This small molecule binds to this protein.
Small molecule (SMILES): C[C@@H]1OC[C@@H](O)[C@H](O[C@@H]2O[C@H](CO)[C@@H](O)[C@H](O)[C@H]2O)[C@@H]1O

Sequence of chain 1.D:
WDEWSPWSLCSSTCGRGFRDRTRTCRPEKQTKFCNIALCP

Sequence of chain 1.B:
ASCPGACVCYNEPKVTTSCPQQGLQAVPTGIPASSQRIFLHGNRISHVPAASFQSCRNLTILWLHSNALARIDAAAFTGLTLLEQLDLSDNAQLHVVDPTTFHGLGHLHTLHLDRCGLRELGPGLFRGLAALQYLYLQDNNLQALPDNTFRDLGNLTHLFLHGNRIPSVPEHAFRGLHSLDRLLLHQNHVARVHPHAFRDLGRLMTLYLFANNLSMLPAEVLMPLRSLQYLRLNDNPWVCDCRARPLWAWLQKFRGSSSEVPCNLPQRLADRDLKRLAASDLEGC

Binding-site contacts:
Ligand atom C4 contacts residue HIS186 of chain 1.B at 3.9 Å.
Ligand atom C2 contacts residue HIS186 of chain 1.B at 4.0 Å.
Ligand atom C6 contacts residue LEU184 of chain 1.B at 4.0 Å (hydrophobic).
Ligand atom C5 contacts residue THR16 of chain 1.D at 2.9 Å.
Ligand atom C1 contacts residue HIS186 of chain 1.B at 3.9 Å.
Ligand atom O5 contacts residue CYS17 of chain 1.D at 3.7 Å.
Ligand atom C3 contacts residue THR16 of chain 1.D at 2.9 Å.
Ligand atom C2 contacts residue PHE210 of chain 1.B at 3.8 Å (hydrophobic).
Ligand atom C2 contacts residue THR16 of chain 1.D at 2.3 Å.
Ligand atom O3 contacts residue THR16 of chain 1.D at 4.2 Å.
Ligand atom C1 contacts residue PHE210 of chain 1.B at 4.0 Å (hydrophobic).
Ligand atom C6 contacts residue HIS186 of chain 1.B at 3.8 Å.
Ligand atom C1 contacts residue TYR208 of chain 1.B at 4.4 Å (hydrophobic).
Ligand atom O2 contacts residue THR16 of chain 1.D at 2.7 Å (h-bond).
Ligand atom O4 contacts residue HIS162 of chain 1.B at 3.6 Å.
Ligand atom O5 contacts residue THR16 of chain 1.D at 2.3 Å (h-bond).
Ligand atom O6 contacts residue CYS17 of chain 1.D at 3.8 Å.
Ligand atom C5 contacts residue CYS17 of chain 1.D at 4.1 Å (hydrophobic).
Ligand atom C6 contacts residue ALA51 of chain 1.D at 3.6 Å (hydrophobic).
Ligand atom C4 contacts residue THR16 of chain 1.D at 3.5 Å.
Ligand atom C4 contacts residue CYS17 of chain 1.D at 3.8 Å (hydrophobic).
Ligand atom C1 contacts residue CYS17 of chain 1.D at 3.6 Å (hydrophobic).
Ligand atom C4 contacts residue CYS53 of chain 1.D at 3.9 Å (hydrophobic).
Ligand atom C5 contacts residue CYS17 of chain 1.D at 3.9 Å (hydrophobic).
Ligand atom O4 contacts residue THR16 of chain 1.D at 4.4 Å.
Ligand atom C5 contacts residue CYS53 of chain 1.D at 4.1 Å (hydrophobic).
Ligand atom C6 contacts residue THR16 of chain 1.D at 3.8 Å.
Ligand atom O2 contacts residue PHE210 of chain 1.B at 3.9 Å.
Ligand atom C1 contacts residue THR16 of chain 1.D at 1.4 Å.
Ligand atom C6 contacts residue CYS53 of chain 1.D at 4.3 Å (hydrophobic).
Ligand atom O6 contacts residue SER15 of chain 1.D at 3.3 Å (h-bond).
Ligand atom O5 contacts residue TYR208 of chain 1.B at 4.1 Å.
Ligand atom C6 contacts residue HIS162 of chain 1.B at 3.4 Å.
Ligand atom O5 contacts residue HIS186 of chain 1.B at 3.2 Å (h-bond).
Ligand atom C3 contacts residue CYS17 of chain 1.D at 3.7 Å (hydrophobic).
Ligand atom O4 contacts residue HIS186 of chain 1.B at 2.9 Å (h-bond).
Ligand atom O3 contacts residue CYS17 of chain 1.D at 4.2 Å.
Ligand atom C5 contacts residue HIS186 of chain 1.B at 3.8 Å.